This small molecule binds to this protein.
Small molecule (SMILES): CC(=O)N[C@@H]1[C@@H](O)[C@H](O)[C@@H](CO)O[C@H]1O

Sequence of chain 2.A:
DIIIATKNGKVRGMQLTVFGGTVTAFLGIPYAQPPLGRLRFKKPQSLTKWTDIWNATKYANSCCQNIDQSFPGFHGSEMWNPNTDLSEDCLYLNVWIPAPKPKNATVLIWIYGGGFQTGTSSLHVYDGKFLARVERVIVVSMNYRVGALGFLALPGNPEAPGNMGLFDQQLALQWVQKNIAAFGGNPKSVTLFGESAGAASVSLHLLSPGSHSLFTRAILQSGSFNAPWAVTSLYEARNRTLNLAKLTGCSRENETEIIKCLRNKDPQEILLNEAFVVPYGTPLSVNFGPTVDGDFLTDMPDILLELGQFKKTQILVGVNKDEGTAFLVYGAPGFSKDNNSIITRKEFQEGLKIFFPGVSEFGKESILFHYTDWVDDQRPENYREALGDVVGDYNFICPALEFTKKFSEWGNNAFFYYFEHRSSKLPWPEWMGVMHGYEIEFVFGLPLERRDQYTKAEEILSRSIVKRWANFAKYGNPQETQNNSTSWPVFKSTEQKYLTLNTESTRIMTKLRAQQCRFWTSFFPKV

Binding-site contacts:
Ligand atom C1 contacts residue ASN256 of chain 2.A at 1.4 Å.
Ligand atom C5 contacts residue THR258 of chain 2.A at 4.4 Å.
Ligand atom C2 contacts residue ASN256 of chain 2.A at 2.6 Å.
Ligand atom N2 contacts residue ASN256 of chain 2.A at 3.0 Å (h-bond).
Ligand atom O5 contacts residue GLU259 of chain 2.A at 4.0 Å.
Ligand atom C5 contacts residue ASN256 of chain 2.A at 3.6 Å.
Ligand atom C5 contacts residue GLU259 of chain 2.A at 4.3 Å.
Ligand atom C4 contacts residue ASN256 of chain 2.A at 4.3 Å.
Ligand atom C3 contacts residue ASN256 of chain 2.A at 3.8 Å.
Ligand atom O5 contacts residue ASN256 of chain 2.A at 2.4 Å (h-bond).
Ligand atom O7 contacts residue ASN256 of chain 2.A at 3.0 Å (h-bond).
Ligand atom C6 contacts residue GLU259 of chain 2.A at 3.5 Å.
Ligand atom C7 contacts residue ASN256 of chain 2.A at 3.2 Å.